Sequence of chain 3.A:
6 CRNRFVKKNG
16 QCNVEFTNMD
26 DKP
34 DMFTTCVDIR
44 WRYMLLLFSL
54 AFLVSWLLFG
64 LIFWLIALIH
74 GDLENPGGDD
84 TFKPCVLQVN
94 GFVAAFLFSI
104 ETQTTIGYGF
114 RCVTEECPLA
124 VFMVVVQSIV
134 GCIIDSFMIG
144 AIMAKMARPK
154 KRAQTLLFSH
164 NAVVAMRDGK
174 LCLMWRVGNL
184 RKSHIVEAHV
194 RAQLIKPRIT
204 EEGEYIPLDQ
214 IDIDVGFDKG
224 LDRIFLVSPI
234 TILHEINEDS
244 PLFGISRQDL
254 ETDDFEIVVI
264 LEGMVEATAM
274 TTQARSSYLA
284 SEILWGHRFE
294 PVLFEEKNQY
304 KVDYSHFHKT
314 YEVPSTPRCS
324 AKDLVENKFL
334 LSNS

This protein binds this small molecule.
Small molecule (SMILES): CCCCCCCC(=O)OC[C@H](CO[P](=O)(O)OP(=O)(O)O)OC(=O)CCCCCCC

Binding-site contacts:
Ligand atom C2A contacts residue PHE140 of chain 2.A at 4.3 Å (hydrophobic).
Ligand atom C2C contacts residue TRP44 of chain 3.A at 4.4 Å (hydrophobic).
Ligand atom O2C contacts residue TRP44 of chain 3.A at 3.6 Å.
Ligand atom O11 contacts residue ARG43 of chain 3.A at 3.3 Å (salt-bridge).
Ligand atom O12 contacts residue TRP44 of chain 3.A at 3.5 Å.
Ligand atom C3A contacts residue PHE140 of chain 2.A at 3.8 Å (hydrophobic).
Ligand atom C6A contacts residue PHE140 of chain 2.A at 4.0 Å (hydrophobic).
Ligand atom C1A contacts residue TRP44 of chain 3.A at 4.3 Å (hydrophobic).
Ligand atom O23 contacts residue TRP44 of chain 3.A at 2.7 Å (h-bond).
Ligand atom O1B contacts residue ARG45 of chain 3.A at 3.4 Å.
Ligand atom C5A contacts residue PHE140 of chain 2.A at 3.8 Å (hydrophobic).
Ligand atom O12 contacts residue ARG45 of chain 3.A at 3.3 Å (salt-bridge).
Ligand atom C1C contacts residue TRP44 of chain 3.A at 4.4 Å (hydrophobic).
Ligand atom C4A contacts residue PHE140 of chain 2.A at 3.5 Å (hydrophobic).
Ligand atom P2 contacts residue TRP44 of chain 3.A at 3.8 Å.
Ligand atom O23 contacts residue ARG43 of chain 3.A at 3.0 Å.
Ligand atom C3C contacts residue LEU48 of chain 3.A at 4.5 Å (hydrophobic).
Ligand atom C3C contacts residue TRP44 of chain 3.A at 4.5 Å (hydrophobic).
Ligand atom O13 contacts residue TRP44 of chain 3.A at 3.7 Å.
Ligand atom O1B contacts residue LEU48 of chain 3.A at 4.3 Å.
Ligand atom O11 contacts residue ARG45 of chain 3.A at 3.4 Å (salt-bridge).
Ligand atom O23 contacts residue LYS148 of chain 3.A at 4.2 Å.
Ligand atom O12 contacts residue ARG43 of chain 3.A at 3.8 Å.
Ligand atom P1 contacts residue ARG43 of chain 3.A at 4.0 Å.
Ligand atom C7A contacts residue PHE140 of chain 2.A at 4.2 Å (hydrophobic).
Ligand atom P1 contacts residue TRP44 of chain 3.A at 4.1 Å.
Ligand atom O22 contacts residue ARG43 of chain 3.A at 3.0 Å (salt-bridge).
Ligand atom O1 contacts residue TRP44 of chain 3.A at 3.3 Å.
Ligand atom P1 contacts residue ARG45 of chain 3.A at 4.2 Å.
Ligand atom O21 contacts residue TRP44 of chain 3.A at 3.6 Å.
Ligand atom P2 contacts residue ARG43 of chain 3.A at 3.9 Å.
Ligand atom C3B contacts residue ARG45 of chain 3.A at 4.4 Å.
Ligand atom C1B contacts residue ARG45 of chain 3.A at 4.1 Å.

Sequence of chain 2.A:
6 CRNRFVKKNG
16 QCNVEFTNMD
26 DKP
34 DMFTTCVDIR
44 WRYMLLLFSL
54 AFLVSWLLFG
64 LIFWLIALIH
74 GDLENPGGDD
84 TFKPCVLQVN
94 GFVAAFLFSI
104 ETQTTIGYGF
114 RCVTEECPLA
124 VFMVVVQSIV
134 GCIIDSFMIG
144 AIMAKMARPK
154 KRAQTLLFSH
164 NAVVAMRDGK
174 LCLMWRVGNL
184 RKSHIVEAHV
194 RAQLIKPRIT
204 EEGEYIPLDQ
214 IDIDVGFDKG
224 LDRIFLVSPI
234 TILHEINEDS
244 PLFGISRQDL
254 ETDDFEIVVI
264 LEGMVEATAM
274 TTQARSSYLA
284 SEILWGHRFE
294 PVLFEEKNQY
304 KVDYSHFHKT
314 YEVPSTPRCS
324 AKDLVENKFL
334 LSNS